Binding-site contacts:
Ligand atom CAA contacts residue PRO177 of chain 6.A at 3.5 Å (hydrophobic).
Ligand atom CAF contacts residue GLN202 of chain 6.A at 3.5 Å.
Ligand atom CAJ contacts residue VAL192 of chain 6.A at 3.7 Å (hydrophobic).
Ligand atom CAF contacts residue ASN228 of chain 6.A at 3.8 Å.
Ligand atom CAH contacts residue VAL192 of chain 6.A at 3.5 Å (hydrophobic).
Ligand atom CAI contacts residue PHE155 of chain 6.A at 3.1 Å (hydrophobic).
Ligand atom CAG contacts residue ASN228 of chain 6.A at 3.3 Å.
Ligand atom CAA contacts residue TYR153 of chain 6.A at 3.9 Å (hydrophobic).
Ligand atom OAV contacts residue VAL190 of chain 6.A at 3.9 Å.
Ligand atom CAJ contacts residue PHE135 of chain 6.A at 3.1 Å (hydrophobic).
Ligand atom OAW contacts residue MET195 of chain 6.A at 3.5 Å.
Ligand atom CAA contacts residue SER178 of chain 6.A at 3.5 Å.
Ligand atom CBA contacts residue ILE111 of chain 6.A at 3.7 Å (hydrophobic).
Ligand atom CAK contacts residue PHE155 of chain 6.A at 2.9 Å (hydrophobic).
Ligand atom CAS contacts residue TYR201 of chain 6.A at 3.7 Å (hydrophobic).
Ligand atom CAG contacts residue GLN202 of chain 6.A at 3.5 Å.
Ligand atom CAQ contacts residue ILE113 of chain 6.A at 3.9 Å (hydrophobic).
Ligand atom CAA contacts residue VAL179 of chain 6.A at 3.1 Å (hydrophobic).
Ligand atom CAZ contacts residue VAL192 of chain 6.A at 3.6 Å (hydrophobic).
Ligand atom NAT contacts residue PHE155 of chain 6.A at 3.6 Å.
Ligand atom CAF contacts residue TRP203 of chain 6.A at 3.7 Å (hydrophobic).
Ligand atom NAC contacts residue THR114 of chain 6.A at 3.1 Å (h-bond).
Ligand atom CAM contacts residue PHE155 of chain 6.A at 3.8 Å (hydrophobic).
Ligand atom CAH contacts residue PHE135 of chain 6.A at 3.4 Å (hydrophobic).
Ligand atom CAN contacts residue PHE135 of chain 6.A at 3.4 Å (hydrophobic).
Ligand atom CAR contacts residue TYR201 of chain 6.A at 3.2 Å (hydrophobic).
Ligand atom NAC contacts residue ALA275 of chain 6.A at 3.5 Å.
Ligand atom CAB contacts residue PHE135 of chain 6.A at 3.8 Å (hydrophobic).
Ligand atom OAW contacts residue ILE111 of chain 6.A at 3.2 Å.
Ligand atom CAR contacts residue ASN228 of chain 6.A at 3.7 Å.
Ligand atom CBB contacts residue ASN228 of chain 6.A at 3.7 Å.
Ligand atom CAY contacts residue THR114 of chain 6.A at 3.8 Å.
Ligand atom CAE contacts residue PHE137 of chain 6.A at 3.9 Å (hydrophobic).
Ligand atom CAL contacts residue THR114 of chain 6.A at 3.8 Å.
Ligand atom CAB contacts residue PHE131 of chain 6.A at 3.8 Å (hydrophobic).
Ligand atom OAD contacts residue ILE113 of chain 6.A at 3.1 Å (h-bond).
Ligand atom NBE contacts residue TRP203 of chain 6.A at 3.8 Å.
Ligand atom OAD contacts residue ASP112 of chain 6.A at 3.4 Å.
Ligand atom CAM contacts residue PRO177 of chain 6.A at 3.6 Å (hydrophobic).
Ligand atom CAS contacts residue ASN228 of chain 6.A at 3.8 Å.

Sequence of chain 6.A:
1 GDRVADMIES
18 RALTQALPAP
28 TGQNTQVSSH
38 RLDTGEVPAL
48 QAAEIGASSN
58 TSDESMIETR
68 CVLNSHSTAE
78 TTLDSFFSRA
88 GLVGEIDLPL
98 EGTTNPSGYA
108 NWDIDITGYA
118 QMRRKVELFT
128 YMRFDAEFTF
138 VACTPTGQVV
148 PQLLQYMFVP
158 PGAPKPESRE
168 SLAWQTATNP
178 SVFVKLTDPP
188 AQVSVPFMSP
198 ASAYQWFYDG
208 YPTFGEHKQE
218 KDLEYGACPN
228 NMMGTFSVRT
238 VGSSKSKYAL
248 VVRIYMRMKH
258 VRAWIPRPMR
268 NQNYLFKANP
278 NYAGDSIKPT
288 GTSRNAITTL

Sequence of chain 6.C:
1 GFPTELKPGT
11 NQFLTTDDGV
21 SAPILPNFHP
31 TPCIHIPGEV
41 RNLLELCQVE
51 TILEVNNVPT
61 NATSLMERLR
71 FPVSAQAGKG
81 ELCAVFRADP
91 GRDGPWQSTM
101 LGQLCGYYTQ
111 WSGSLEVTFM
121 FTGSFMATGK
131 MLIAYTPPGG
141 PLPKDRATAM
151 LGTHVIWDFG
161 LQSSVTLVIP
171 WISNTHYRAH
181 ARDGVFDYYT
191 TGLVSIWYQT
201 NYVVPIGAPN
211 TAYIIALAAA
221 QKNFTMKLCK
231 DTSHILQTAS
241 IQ

A small-molecule ligand and the protein it binds are described below.
Small molecule (SMILES): CCO/N=C/c1ccc(OCC[C@@H](C)CCN2CCN(c3ccnc(N)c3)C2=O)cc1

Sequence of chain 7.C:
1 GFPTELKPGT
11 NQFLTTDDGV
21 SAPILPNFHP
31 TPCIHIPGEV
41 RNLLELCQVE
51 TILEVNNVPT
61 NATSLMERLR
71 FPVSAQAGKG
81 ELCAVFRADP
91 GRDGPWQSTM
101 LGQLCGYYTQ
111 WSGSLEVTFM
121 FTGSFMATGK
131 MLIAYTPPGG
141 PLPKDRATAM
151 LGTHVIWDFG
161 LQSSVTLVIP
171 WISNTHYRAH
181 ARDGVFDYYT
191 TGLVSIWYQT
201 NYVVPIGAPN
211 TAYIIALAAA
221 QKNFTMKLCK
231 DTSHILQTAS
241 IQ